Sequence of chain 1.G:
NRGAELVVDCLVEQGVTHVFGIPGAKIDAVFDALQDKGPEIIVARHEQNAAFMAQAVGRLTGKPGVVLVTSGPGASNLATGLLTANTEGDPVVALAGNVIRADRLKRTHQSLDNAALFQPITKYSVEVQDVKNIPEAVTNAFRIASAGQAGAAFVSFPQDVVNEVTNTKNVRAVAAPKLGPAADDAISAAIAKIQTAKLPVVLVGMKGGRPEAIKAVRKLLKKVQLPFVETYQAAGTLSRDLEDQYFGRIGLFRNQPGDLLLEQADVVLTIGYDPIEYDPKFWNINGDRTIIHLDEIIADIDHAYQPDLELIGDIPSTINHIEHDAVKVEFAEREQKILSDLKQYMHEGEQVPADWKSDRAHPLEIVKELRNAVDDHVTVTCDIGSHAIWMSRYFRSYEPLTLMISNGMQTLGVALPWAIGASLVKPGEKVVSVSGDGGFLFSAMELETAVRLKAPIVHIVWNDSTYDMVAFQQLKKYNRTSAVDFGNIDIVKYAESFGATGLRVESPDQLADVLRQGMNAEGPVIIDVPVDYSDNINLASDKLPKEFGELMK

Binding-site contacts:
Ligand atom C contacts residue ASP549 of chain 1.G at 4.3 Å.
Ligand atom CA contacts residue GLY363 of chain 1.G at 4.0 Å.
Ligand atom O contacts residue GLY363 of chain 1.G at 4.0 Å.
Ligand atom CB contacts residue GLU362 of chain 1.G at 4.2 Å.
Ligand atom CA contacts residue ASP549 of chain 1.G at 3.9 Å.
Ligand atom CB contacts residue GLY363 of chain 1.G at 3.1 Å.
Ligand atom O3 contacts residue HIS376 of chain 1.G at 3.9 Å.
Ligand atom CB contacts residue LEU378 of chain 1.G at 4.5 Å (hydrophobic).
Ligand atom OXT contacts residue ASP549 of chain 1.G at 3.8 Å.
Ligand atom O3 contacts residue PRO367 of chain 1.G at 4.0 Å.
Ligand atom O contacts residue TYR408 of chain 1.G at 3.9 Å.
Ligand atom CB contacts residue GLN365 of chain 1.G at 3.2 Å.
Ligand atom CA contacts residue GLN365 of chain 1.G at 4.0 Å.
Ligand atom O3 contacts residue LEU378 of chain 1.G at 4.2 Å.
Ligand atom OXT contacts residue ASN552 of chain 1.G at 3.6 Å.
Ligand atom O3 contacts residue TRP404 of chain 1.G at 3.9 Å.
Ligand atom O3 contacts residue ASP549 of chain 1.G at 2.8 Å (salt-bridge).
Ligand atom O3 contacts residue GLN365 of chain 1.G at 3.9 Å.

A small-molecule ligand and the protein it binds are described below.
Small molecule (SMILES): CC(=O)C(=O)O